Binding-site contacts:
Ligand atom O2P contacts residue SER51 of chain 1.B at 3.2 Å (h-bond).
Ligand atom O3 contacts residue ARG71 of chain 1.B at 2.8 Å (salt-bridge).
Ligand atom C3 contacts residue GLY73 of chain 1.B at 3.7 Å.
Ligand atom O1 contacts residue VAL74 of chain 1.B at 3.5 Å (h-bond).
Ligand atom P contacts residue GLN288 of chain 1.B at 4.1 Å.
Ligand atom O3 contacts residue VAL74 of chain 1.B at 3.3 Å (h-bond).
Ligand atom O3P contacts residue GLN288 of chain 1.B at 2.6 Å (h-bond).
Ligand atom C1 contacts residue ASN98 of chain 1.B at 3.6 Å.
Ligand atom C3 contacts residue ARG71 of chain 1.B at 3.0 Å.
Ligand atom O1P contacts residue ARG131 of chain 1.A at 3.4 Å (salt-bridge).
Ligand atom C1 contacts residue ALA282 of chain 1.B at 3.7 Å (hydrophobic).
Ligand atom C3 contacts residue VAL74 of chain 1.B at 4.1 Å (hydrophobic).
Ligand atom C2 contacts residue VAL74 of chain 1.B at 3.4 Å (hydrophobic).
Ligand atom O3 contacts residue GLY75 of chain 1.B at 3.0 Å (h-bond).
Ligand atom C1 contacts residue VAL74 of chain 1.B at 3.7 Å (hydrophobic).
Ligand atom O1 contacts residue GLY73 of chain 1.B at 4.1 Å.
Ligand atom O3 contacts residue GLY73 of chain 1.B at 4.1 Å.
Ligand atom O2 contacts residue HIS279 of chain 1.B at 4.3 Å.
Ligand atom C2 contacts residue GLY73 of chain 1.B at 4.0 Å.
Ligand atom O2 contacts residue VAL74 of chain 1.B at 4.2 Å.
Ligand atom O1 contacts residue ASN98 of chain 1.B at 3.0 Å (h-bond).
Ligand atom O2 contacts residue ASN98 of chain 1.B at 3.5 Å (h-bond).
Ligand atom O4P contacts residue ALA282 of chain 1.B at 4.4 Å.
Ligand atom O2P contacts residue ARG131 of chain 1.A at 3.9 Å.
Ligand atom O4P contacts residue SER283 of chain 1.B at 3.9 Å.
Ligand atom O4P contacts residue ARG50 of chain 1.B at 4.4 Å.
Ligand atom P contacts residue ARG50 of chain 1.B at 4.2 Å.
Ligand atom O4P contacts residue ARG131 of chain 1.A at 3.2 Å (salt-bridge).
Ligand atom C3 contacts residue ALA72 of chain 1.B at 4.4 Å (hydrophobic).
Ligand atom C2 contacts residue ARG71 of chain 1.B at 3.2 Å.
Ligand atom O2P contacts residue ARG50 of chain 1.B at 3.8 Å.
Ligand atom O2 contacts residue ALA282 of chain 1.B at 3.8 Å.
Ligand atom C2 contacts residue GLY75 of chain 1.B at 4.0 Å.
Ligand atom O3P contacts residue ALA72 of chain 1.B at 3.9 Å.
Ligand atom O1P contacts residue ARG71 of chain 1.B at 3.7 Å.
Ligand atom O2P contacts residue ARG71 of chain 1.B at 4.1 Å.
Ligand atom P contacts residue ARG131 of chain 1.A at 3.7 Å.
Ligand atom O1 contacts residue ALA282 of chain 1.B at 3.4 Å.
Ligand atom O3P contacts residue ARG50 of chain 1.B at 3.9 Å.

Sequence of chain 1.A:
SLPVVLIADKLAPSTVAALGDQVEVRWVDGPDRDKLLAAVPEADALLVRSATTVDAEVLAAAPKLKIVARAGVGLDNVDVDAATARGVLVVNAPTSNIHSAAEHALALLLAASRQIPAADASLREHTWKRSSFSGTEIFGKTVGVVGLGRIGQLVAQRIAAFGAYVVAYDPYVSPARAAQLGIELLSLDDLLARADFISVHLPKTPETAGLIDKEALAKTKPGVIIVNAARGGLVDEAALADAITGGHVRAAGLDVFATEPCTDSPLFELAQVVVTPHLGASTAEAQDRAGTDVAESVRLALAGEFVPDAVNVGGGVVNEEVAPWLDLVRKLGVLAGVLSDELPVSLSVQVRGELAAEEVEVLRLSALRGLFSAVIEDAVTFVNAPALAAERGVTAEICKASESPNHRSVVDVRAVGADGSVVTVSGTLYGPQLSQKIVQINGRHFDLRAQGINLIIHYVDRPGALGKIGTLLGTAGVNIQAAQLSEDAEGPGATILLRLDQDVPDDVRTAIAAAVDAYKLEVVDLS

The protein below binds the small molecule below.
Small molecule (SMILES): O=C(O)C(=O)COP(=O)(O)O

Sequence of chain 1.B:
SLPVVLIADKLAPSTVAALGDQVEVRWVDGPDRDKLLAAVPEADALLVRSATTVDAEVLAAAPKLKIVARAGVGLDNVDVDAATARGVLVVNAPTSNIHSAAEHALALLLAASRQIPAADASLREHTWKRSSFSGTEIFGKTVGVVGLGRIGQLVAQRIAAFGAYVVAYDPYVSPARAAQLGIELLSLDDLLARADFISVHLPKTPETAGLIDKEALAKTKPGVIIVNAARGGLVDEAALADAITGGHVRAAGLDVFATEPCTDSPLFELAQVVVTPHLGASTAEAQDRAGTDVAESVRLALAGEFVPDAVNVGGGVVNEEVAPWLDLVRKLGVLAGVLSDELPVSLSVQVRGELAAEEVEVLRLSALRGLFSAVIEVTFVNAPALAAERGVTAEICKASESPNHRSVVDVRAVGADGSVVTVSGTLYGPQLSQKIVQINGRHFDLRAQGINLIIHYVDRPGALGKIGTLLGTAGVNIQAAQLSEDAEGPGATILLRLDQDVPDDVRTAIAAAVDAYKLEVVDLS